Sequence of chain 1.A:
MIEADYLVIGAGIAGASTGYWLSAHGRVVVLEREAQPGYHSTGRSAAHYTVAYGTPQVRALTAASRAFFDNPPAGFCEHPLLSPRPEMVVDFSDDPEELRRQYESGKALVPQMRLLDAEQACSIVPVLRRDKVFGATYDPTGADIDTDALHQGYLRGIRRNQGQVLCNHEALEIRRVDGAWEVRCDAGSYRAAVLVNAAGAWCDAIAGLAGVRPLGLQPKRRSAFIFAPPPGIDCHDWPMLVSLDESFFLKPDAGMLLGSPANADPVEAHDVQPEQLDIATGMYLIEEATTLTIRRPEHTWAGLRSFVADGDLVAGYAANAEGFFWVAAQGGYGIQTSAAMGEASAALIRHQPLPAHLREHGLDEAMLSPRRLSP

The protein below binds the small molecule below.
Small molecule (SMILES): [H]/N=C(/N)NC/C=C/C(=O)N1c2cc(C)c(C)cc2N(C[C@H](O)[C@H](O)[C@H](O)COP(=O)(O)OP(=O)(O)OC[C@H]2O[C@@H](n3cnc4c(N)ncnc43)[C@H](O)[C@@H]2O)c2[nH]c(=O)[nH]c(=O)c21

Binding-site contacts:
Ligand atom O60 contacts residue 6FA1 of chain 1.C at 0.4 Å (h-bond).
Ligand atom N21 contacts residue 6FA1 of chain 1.C at 0.3 Å (h-bond).
Ligand atom C33 contacts residue 6FA1 of chain 1.C at 0.2 Å.
Ligand atom O39 contacts residue 6FA1 of chain 1.C at 0.3 Å (h-bond).
Ligand atom C14 contacts residue 6FA1 of chain 1.C at 0.2 Å.
Ligand atom C01 contacts residue 6FA1 of chain 1.C at 0.2 Å.
Ligand atom C53 contacts residue 6FA1 of chain 1.C at 0.1 Å.
Ligand atom O43 contacts residue 6FA1 of chain 1.C at 0.4 Å (h-bond).
Ligand atom C23 contacts residue 6FA1 of chain 1.C at 0.3 Å.
Ligand atom C28 contacts residue 6FA1 of chain 1.C at 0.2 Å.
Ligand atom O62 contacts residue 6FA1 of chain 1.C at 0.2 Å (h-bond).
Ligand atom C29 contacts residue 6FA1 of chain 1.C at 0.4 Å.
Ligand atom C31 contacts residue 6FA1 of chain 1.C at 0.4 Å.
Ligand atom C45 contacts residue 6FA1 of chain 1.C at 0.3 Å.
Ligand atom C55 contacts residue 6FA1 of chain 1.C at 0.3 Å.
Ligand atom C57 contacts residue 6FA1 of chain 1.C at 0.2 Å.
Ligand atom N49 contacts residue 6FA1 of chain 1.C at 0.1 Å (h-bond).
Ligand atom C16 contacts residue 6FA1 of chain 1.C at 0.3 Å.
Ligand atom O34 contacts residue 6FA1 of chain 1.C at 0.4 Å (h-bond).
Ligand atom C48 contacts residue 6FA1 of chain 1.C at 0.1 Å.
Ligand atom C25 contacts residue 6FA1 of chain 1.C at 0.3 Å.
Ligand atom C50 contacts residue 6FA1 of chain 1.C at 0.2 Å.
Ligand atom O36 contacts residue 6FA1 of chain 1.C at 0.3 Å (h-bond).
Ligand atom C59 contacts residue 6FA1 of chain 1.C at 0.1 Å.
Ligand atom O40 contacts residue 6FA1 of chain 1.C at 0.3 Å (h-bond).
Ligand atom O47 contacts residue 6FA1 of chain 1.C at 0.3 Å (h-bond).
Ligand atom P41 contacts residue 6FA1 of chain 1.C at 0.1 Å.
Ligand atom C61 contacts residue 6FA1 of chain 1.C at 0.2 Å.
Ligand atom N15 contacts residue 6FA1 of chain 1.C at 0.2 Å (h-bond).
Ligand atom N51 contacts residue 6FA1 of chain 1.C at 0.2 Å (h-bond).
Ligand atom C52 contacts residue 6FA1 of chain 1.C at 0.2 Å.
Ligand atom C22 contacts residue 6FA1 of chain 1.C at 0.2 Å.
Ligand atom N56 contacts residue 6FA1 of chain 1.C at 0.3 Å (h-bond).
Ligand atom O44 contacts residue 6FA1 of chain 1.C at 0.3 Å (h-bond).
Ligand atom C13 contacts residue 6FA1 of chain 1.C at 0.3 Å.
Ligand atom N54 contacts residue 6FA1 of chain 1.C at 0.3 Å (h-bond).
Ligand atom C46 contacts residue 6FA1 of chain 1.C at 0.2 Å.
Ligand atom C02 contacts residue 6FA1 of chain 1.C at 0.4 Å.
Ligand atom O42 contacts residue 6FA1 of chain 1.C at 0.2 Å (h-bond).
Ligand atom P37 contacts residue 6FA1 of chain 1.C at 0.2 Å.